Sequence of chain 1.H:
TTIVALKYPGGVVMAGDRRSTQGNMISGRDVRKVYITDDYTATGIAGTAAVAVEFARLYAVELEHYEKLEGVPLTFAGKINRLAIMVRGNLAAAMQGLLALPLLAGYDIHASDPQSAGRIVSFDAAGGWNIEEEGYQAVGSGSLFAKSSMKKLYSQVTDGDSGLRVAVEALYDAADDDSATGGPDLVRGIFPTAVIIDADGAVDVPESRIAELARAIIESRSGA

Sequence of chain 1.I:
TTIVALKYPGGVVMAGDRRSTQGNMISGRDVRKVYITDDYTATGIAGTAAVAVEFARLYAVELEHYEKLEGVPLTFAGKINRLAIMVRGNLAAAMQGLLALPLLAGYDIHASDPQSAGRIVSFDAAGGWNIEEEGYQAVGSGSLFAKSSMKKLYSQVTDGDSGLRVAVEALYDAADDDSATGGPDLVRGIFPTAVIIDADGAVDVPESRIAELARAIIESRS

Binding-site contacts:
Ligand atom C41 contacts residue THR48 of chain 1.H at 3.5 Å.
Ligand atom F27 contacts residue ALA49 of chain 1.H at 3.2 Å.
Ligand atom O32 contacts residue SER20 of chain 1.H at 3.2 Å.
Ligand atom C06 contacts residue ASP124 of chain 1.I at 3.7 Å.
Ligand atom N07 contacts residue ASP124 of chain 1.I at 3.5 Å (salt-bridge).
Ligand atom O32 contacts residue THR21 of chain 1.H at 3.0 Å (h-bond).
Ligand atom N20 contacts residue THR21 of chain 1.H at 2.8 Å (h-bond).
Ligand atom N23 contacts residue CIT1 of chain 1.DA at 3.5 Å (h-bond).
Ligand atom C31 contacts residue THR1 of chain 1.H at 3.6 Å.
Ligand atom C16 contacts residue SER122 of chain 1.I at 3.7 Å.
Ligand atom O01 contacts residue GLN22 of chain 1.H at 3.2 Å.
Ligand atom C30 contacts residue ALA52 of chain 1.H at 3.6 Å (hydrophobic).
Ligand atom C06 contacts residue GLN22 of chain 1.H at 3.6 Å.
Ligand atom C04 contacts residue THR21 of chain 1.H at 3.5 Å.
Ligand atom C42 contacts residue CIT1 of chain 1.DA at 3.6 Å.
Ligand atom C30 contacts residue ILE45 of chain 1.H at 3.4 Å (hydrophobic).
Ligand atom C31 contacts residue ILE45 of chain 1.H at 3.7 Å (hydrophobic).
Ligand atom C42 contacts residue THR48 of chain 1.H at 3.7 Å.
Ligand atom O33 contacts residue ALA49 of chain 1.H at 3.0 Å (h-bond).
Ligand atom C22 contacts residue GLY47 of chain 1.H at 3.6 Å.
Ligand atom C05 contacts residue ASP124 of chain 1.I at 3.4 Å.
Ligand atom C28 contacts residue VAL31 of chain 1.H at 3.4 Å (hydrophobic).
Ligand atom C15 contacts residue GLY128 of chain 1.I at 3.5 Å.
Ligand atom N03 contacts residue ASP124 of chain 1.I at 2.8 Å (salt-bridge).
Ligand atom C06 contacts residue SER27 of chain 1.H at 3.6 Å.
Ligand atom C14 contacts residue ALA49 of chain 1.H at 3.7 Å (hydrophobic).
Ligand atom C24 contacts residue THR1 of chain 1.H at 3.1 Å.
Ligand atom C08 contacts residue ASP124 of chain 1.I at 3.2 Å.
Ligand atom C10 contacts residue SER20 of chain 1.H at 3.6 Å.
Ligand atom N23 contacts residue GLY47 of chain 1.H at 2.9 Å (h-bond).
Ligand atom C44 contacts residue CIT1 of chain 1.DA at 3.3 Å.
Ligand atom C21 contacts residue GLY47 of chain 1.H at 3.5 Å.
Ligand atom C13 contacts residue TRP129 of chain 1.I at 3.2 Å (hydrophobic).
Ligand atom C26 contacts residue ALA49 of chain 1.H at 3.5 Å (hydrophobic).
Ligand atom O18 contacts residue GLN22 of chain 1.H at 2.7 Å (h-bond).
Ligand atom F27 contacts residue SER20 of chain 1.H at 3.2 Å.
Ligand atom C11 contacts residue SER20 of chain 1.H at 3.5 Å.
Ligand atom O18 contacts residue SER27 of chain 1.H at 2.8 Å (h-bond).
Ligand atom C19 contacts residue THR21 of chain 1.H at 3.6 Å.
Ligand atom C14 contacts residue TRP129 of chain 1.I at 3.3 Å (hydrophobic).

This small molecule binds to this protein.
Small molecule (SMILES): O=C1CCc2cccc(c2)Oc2ccc(cc2)C[C@@H](C(=O)NCc2ccccc2F)NC(=O)[C@H](CC(=O)N2CCC[C@@H]2c2ccccc2)N1